Sequence of chain 1.A:
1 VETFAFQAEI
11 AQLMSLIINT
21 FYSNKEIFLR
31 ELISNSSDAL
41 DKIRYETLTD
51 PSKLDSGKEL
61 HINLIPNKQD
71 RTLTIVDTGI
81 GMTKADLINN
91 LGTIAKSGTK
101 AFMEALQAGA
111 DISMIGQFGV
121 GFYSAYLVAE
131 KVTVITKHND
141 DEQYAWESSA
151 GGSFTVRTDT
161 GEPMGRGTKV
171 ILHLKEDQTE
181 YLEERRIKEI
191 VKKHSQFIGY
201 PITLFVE

Binding-site contacts:
Ligand atom C14 contacts residue ASN35 of chain 1.A at 3.5 Å.
Ligand atom C1 contacts residue MET82 of chain 1.A at 3.9 Å (hydrophobic).
Ligand atom C6 contacts residue ASN35 of chain 1.A at 3.6 Å.
Ligand atom C4 contacts residue THR168 of chain 1.A at 4.0 Å.
Ligand atom C15 contacts residue ASP38 of chain 1.A at 3.9 Å.
Ligand atom C4 contacts residue SER36 of chain 1.A at 4.0 Å.
Ligand atom O7 contacts residue VAL170 of chain 1.A at 3.6 Å.
Ligand atom O8 contacts residue ALA39 of chain 1.A at 3.1 Å.
Ligand atom C1 contacts residue ASN35 of chain 1.A at 4.1 Å.
Ligand atom C15 contacts residue ALA39 of chain 1.A at 3.9 Å (hydrophobic).
Ligand atom N12 contacts residue GLY81 of chain 1.A at 2.9 Å (h-bond).
Ligand atom O7 contacts residue ASN35 of chain 1.A at 3.6 Å.
Ligand atom O8 contacts residue ASN35 of chain 1.A at 4.0 Å.
Ligand atom O8 contacts residue SER36 of chain 1.A at 4.0 Å.
Ligand atom C3 contacts residue ASN35 of chain 1.A at 3.9 Å.
Ligand atom O18 contacts residue THR168 of chain 1.A at 2.6 Å (h-bond).
Ligand atom N12 contacts residue MET82 of chain 1.A at 3.8 Å.
Ligand atom C3 contacts residue ASP77 of chain 1.A at 3.6 Å.
Ligand atom C10 contacts residue ALA39 of chain 1.A at 3.5 Å (hydrophobic).
Ligand atom C13 contacts residue GLY81 of chain 1.A at 3.5 Å.
Ligand atom C11 contacts residue ALA39 of chain 1.A at 3.6 Å (hydrophobic).
Ligand atom C4 contacts residue ASN35 of chain 1.A at 3.9 Å.
Ligand atom C11 contacts residue ILE80 of chain 1.A at 3.8 Å (hydrophobic).
Ligand atom C13 contacts residue ALA39 of chain 1.A at 3.8 Å (hydrophobic).
Ligand atom C17 contacts residue ALA39 of chain 1.A at 4.0 Å (hydrophobic).
Ligand atom C13 contacts residue THR168 of chain 1.A at 3.8 Å.
Ligand atom O8 contacts residue ASP77 of chain 1.A at 2.8 Å (salt-bridge).
Ligand atom C3 contacts residue THR168 of chain 1.A at 4.0 Å.
Ligand atom C4 contacts residue ASP77 of chain 1.A at 3.5 Å.
Ligand atom N12 contacts residue ILE80 of chain 1.A at 3.5 Å.
Ligand atom O7 contacts residue LEU32 of chain 1.A at 3.8 Å.
Ligand atom O8 contacts residue THR168 of chain 1.A at 3.6 Å.
Ligand atom C14 contacts residue ALA39 of chain 1.A at 3.9 Å (hydrophobic).
Ligand atom N12 contacts residue ALA39 of chain 1.A at 3.8 Å.
Ligand atom N9 contacts residue ALA39 of chain 1.A at 3.6 Å.
Ligand atom O18 contacts residue MET82 of chain 1.A at 3.4 Å.
Ligand atom C17 contacts residue ILE80 of chain 1.A at 3.5 Å (hydrophobic).
Ligand atom O18 contacts residue GLY81 of chain 1.A at 3.3 Å.
Ligand atom C5 contacts residue ASN35 of chain 1.A at 3.4 Å.
Ligand atom C13 contacts residue MET82 of chain 1.A at 3.6 Å (hydrophobic).

This small molecule binds to this protein.
Small molecule (SMILES): O=c1[nH]c2ccccc2n1-c1ccc(O)cc1O